The small molecule below binds the protein below.
Small molecule (SMILES): Fc1cccc(-n2cnc3c(NCc4nc5ccc(F)c(F)c5[nH]4)nc(N4CCOCC4)nc32)c1

Binding-site contacts:
Ligand atom C9 contacts residue LEU137 of chain 2.A at 3.7 Å (hydrophobic).
Ligand atom C10 contacts residue LEU137 of chain 2.A at 3.5 Å (hydrophobic).
Ligand atom C15 contacts residue GLY18 of chain 2.A at 3.7 Å.
Ligand atom C12 contacts residue ALA38 of chain 2.A at 3.4 Å (hydrophobic).
Ligand atom F2 contacts residue LYS40 of chain 2.A at 3.5 Å.
Ligand atom N2 contacts residue LEU87 of chain 2.A at 3.0 Å (h-bond).
Ligand atom C2 contacts residue ILE17 of chain 2.A at 3.4 Å (hydrophobic).
Ligand atom C contacts residue LYS219 of chain 1.A at 3.2 Å.
Ligand atom C12 contacts residue GLU85 of chain 2.A at 3.2 Å.
Ligand atom C20 contacts residue MET84 of chain 2.A at 3.7 Å (hydrophobic).
Ligand atom C12 contacts residue LEU87 of chain 2.A at 3.5 Å (hydrophobic).
Ligand atom F contacts residue LYS219 of chain 1.A at 3.5 Å.
Ligand atom O contacts residue ILE17 of chain 2.A at 3.6 Å.
Ligand atom C1 contacts residue ILE17 of chain 2.A at 3.4 Å (hydrophobic).
Ligand atom C14 contacts residue ILE17 of chain 2.A at 3.2 Å (hydrophobic).
Ligand atom F1 contacts residue LYS219 of chain 1.A at 3.2 Å.
Ligand atom C11 contacts residue LEU137 of chain 2.A at 3.5 Å (hydrophobic).
Ligand atom N4 contacts residue LEU137 of chain 2.A at 3.7 Å.
Ligand atom N6 contacts residue LEU86 of chain 2.A at 3.7 Å.
Ligand atom N1 contacts residue ALA220 of chain 1.A at 3.6 Å.
Ligand atom N6 contacts residue LEU87 of chain 2.A at 2.9 Å (h-bond).
Ligand atom N3 contacts residue ILE17 of chain 2.A at 3.6 Å.
Ligand atom C20 contacts residue TYR58 of chain 2.A at 3.4 Å (hydrophobic).
Ligand atom C4 contacts residue ALA220 of chain 1.A at 3.6 Å (hydrophobic).
Ligand atom C15 contacts residue SER19 of chain 2.A at 3.7 Å.
Ligand atom C1 contacts residue LYS219 of chain 1.A at 3.5 Å.
Ligand atom C3 contacts residue ALA220 of chain 1.A at 3.7 Å (hydrophobic).
Ligand atom C7 contacts residue LEU87 of chain 2.A at 3.5 Å (hydrophobic).
Ligand atom C19 contacts residue TYR58 of chain 2.A at 3.4 Å (hydrophobic).
Ligand atom C5 contacts residue ALA220 of chain 1.A at 3.7 Å (hydrophobic).
Ligand atom N5 contacts residue ALA38 of chain 2.A at 3.5 Å.
Ligand atom C6 contacts residue ALA220 of chain 1.A at 3.7 Å (hydrophobic).
Ligand atom C7 contacts residue GLY88 of chain 2.A at 3.1 Å.
Ligand atom O contacts residue GLY18 of chain 2.A at 3.5 Å.
Ligand atom C8 contacts residue LEU137 of chain 2.A at 3.5 Å (hydrophobic).
Ligand atom N3 contacts residue LEU137 of chain 2.A at 3.6 Å.
Ligand atom N2 contacts residue GLY88 of chain 2.A at 3.4 Å (h-bond).
Ligand atom C9 contacts residue ILE17 of chain 2.A at 3.7 Å (hydrophobic).
Ligand atom F2 contacts residue ILE25 of chain 2.A at 3.0 Å.
Ligand atom C1 contacts residue ARG15 of chain 2.A at 3.5 Å.

Sequence of chain 1.A:
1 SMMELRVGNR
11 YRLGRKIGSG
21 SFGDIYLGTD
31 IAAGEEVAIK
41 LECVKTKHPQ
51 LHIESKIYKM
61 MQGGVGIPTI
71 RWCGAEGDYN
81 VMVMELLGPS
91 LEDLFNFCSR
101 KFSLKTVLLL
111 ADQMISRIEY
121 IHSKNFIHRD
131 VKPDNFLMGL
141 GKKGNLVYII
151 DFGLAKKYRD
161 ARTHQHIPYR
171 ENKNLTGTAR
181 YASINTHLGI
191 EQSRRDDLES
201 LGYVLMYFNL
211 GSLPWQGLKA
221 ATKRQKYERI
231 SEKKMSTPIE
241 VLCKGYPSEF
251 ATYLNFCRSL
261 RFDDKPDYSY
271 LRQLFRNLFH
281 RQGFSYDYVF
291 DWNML

Sequence of chain 2.A:
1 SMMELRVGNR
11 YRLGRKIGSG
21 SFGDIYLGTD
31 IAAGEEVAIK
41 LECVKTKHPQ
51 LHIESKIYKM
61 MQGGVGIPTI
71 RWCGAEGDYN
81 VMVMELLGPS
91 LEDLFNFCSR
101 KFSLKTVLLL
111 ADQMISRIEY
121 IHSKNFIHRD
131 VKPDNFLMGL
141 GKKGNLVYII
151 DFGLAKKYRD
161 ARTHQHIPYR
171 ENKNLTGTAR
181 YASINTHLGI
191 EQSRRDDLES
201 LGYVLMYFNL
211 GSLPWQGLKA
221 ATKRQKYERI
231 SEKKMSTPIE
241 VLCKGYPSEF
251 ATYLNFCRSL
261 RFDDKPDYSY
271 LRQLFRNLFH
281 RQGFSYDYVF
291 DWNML